Sequence of chain 27.F:
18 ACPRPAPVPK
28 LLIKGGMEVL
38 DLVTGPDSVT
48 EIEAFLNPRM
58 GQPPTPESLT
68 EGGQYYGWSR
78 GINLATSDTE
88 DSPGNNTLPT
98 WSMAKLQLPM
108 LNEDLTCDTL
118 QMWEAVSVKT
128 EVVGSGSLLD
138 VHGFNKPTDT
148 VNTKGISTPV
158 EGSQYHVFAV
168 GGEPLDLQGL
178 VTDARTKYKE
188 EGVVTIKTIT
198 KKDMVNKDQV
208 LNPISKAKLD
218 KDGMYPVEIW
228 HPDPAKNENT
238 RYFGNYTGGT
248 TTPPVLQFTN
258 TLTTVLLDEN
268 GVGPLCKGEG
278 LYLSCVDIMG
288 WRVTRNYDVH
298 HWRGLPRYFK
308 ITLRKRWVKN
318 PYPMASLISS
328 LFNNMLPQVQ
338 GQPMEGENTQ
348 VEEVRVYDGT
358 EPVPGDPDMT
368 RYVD

Binding-site contacts:
Ligand atom C6 contacts residue THR94 of chain 28.F at 4.2 Å.
Ligand atom C6 contacts residue TYR72 of chain 28.F at 3.6 Å (hydrophobic).
Ligand atom O3 contacts residue GLY78 of chain 28.F at 3.7 Å.
Ligand atom C2 contacts residue GLY78 of chain 28.F at 4.2 Å.
Ligand atom C10 contacts residue TYR72 of chain 28.F at 4.1 Å (hydrophobic).
Ligand atom O3 contacts residue ASN80 of chain 28.F at 4.0 Å.
Ligand atom C11 contacts residue ASP85 of chain 27.F at 3.7 Å.
Ligand atom O4 contacts residue ILE79 of chain 28.F at 3.5 Å (h-bond).
Ligand atom O1A contacts residue ARG77 of chain 28.F at 3.0 Å (salt-bridge).
Ligand atom C3 contacts residue VAL296 of chain 28.F at 3.5 Å (hydrophobic).
Ligand atom O4 contacts residue TYR72 of chain 28.F at 4.3 Å.
Ligand atom O1B contacts residue ARG77 of chain 28.F at 2.9 Å (salt-bridge).
Ligand atom C3 contacts residue GLY78 of chain 28.F at 4.0 Å.
Ligand atom O1A contacts residue GLY78 of chain 28.F at 3.7 Å.
Ligand atom O8 contacts residue ARG77 of chain 28.F at 3.9 Å.
Ligand atom O8 contacts residue TYR72 of chain 28.F at 4.2 Å.
Ligand atom C3 contacts residue HIS298 of chain 28.F at 4.1 Å.
Ligand atom O10 contacts residue THR291 of chain 28.F at 3.7 Å.
Ligand atom C3 contacts residue GLY78 of chain 28.F at 4.2 Å.
Ligand atom C1 contacts residue ARG77 of chain 28.F at 3.5 Å.
Ligand atom C7 contacts residue TYR72 of chain 28.F at 4.2 Å (hydrophobic).
Ligand atom O1B contacts residue TYR72 of chain 28.F at 4.1 Å.
Ligand atom O1A contacts residue TYR72 of chain 28.F at 3.2 Å.
Ligand atom O4 contacts residue THR291 of chain 28.F at 3.3 Å.
Ligand atom C1 contacts residue TYR72 of chain 28.F at 3.8 Å (hydrophobic).
Ligand atom C3 contacts residue ARG77 of chain 28.F at 3.9 Å.
Ligand atom O4 contacts residue HIS298 of chain 28.F at 3.1 Å (h-bond).
Ligand atom C4 contacts residue VAL296 of chain 28.F at 4.3 Å (hydrophobic).
Ligand atom C5 contacts residue TYR72 of chain 28.F at 3.6 Å (hydrophobic).
Ligand atom N5 contacts residue TYR72 of chain 28.F at 3.1 Å (h-bond).
Ligand atom O10 contacts residue ASN293 of chain 28.F at 3.5 Å (h-bond).
Ligand atom C4 contacts residue GLY78 of chain 28.F at 3.4 Å.
Ligand atom C5 contacts residue ASN93 of chain 28.F at 4.2 Å.
Ligand atom C6 contacts residue ASN93 of chain 28.F at 3.1 Å.
Ligand atom C4 contacts residue TYR72 of chain 28.F at 3.5 Å (hydrophobic).
Ligand atom O4 contacts residue ASN80 of chain 28.F at 4.2 Å.
Ligand atom C4 contacts residue HIS298 of chain 28.F at 4.1 Å.
Ligand atom O4 contacts residue GLY78 of chain 28.F at 3.1 Å.
Ligand atom O6 contacts residue ASN93 of chain 28.F at 2.9 Å (h-bond).
Ligand atom O4 contacts residue VAL296 of chain 28.F at 3.8 Å.

Sequence of chain 28.F:
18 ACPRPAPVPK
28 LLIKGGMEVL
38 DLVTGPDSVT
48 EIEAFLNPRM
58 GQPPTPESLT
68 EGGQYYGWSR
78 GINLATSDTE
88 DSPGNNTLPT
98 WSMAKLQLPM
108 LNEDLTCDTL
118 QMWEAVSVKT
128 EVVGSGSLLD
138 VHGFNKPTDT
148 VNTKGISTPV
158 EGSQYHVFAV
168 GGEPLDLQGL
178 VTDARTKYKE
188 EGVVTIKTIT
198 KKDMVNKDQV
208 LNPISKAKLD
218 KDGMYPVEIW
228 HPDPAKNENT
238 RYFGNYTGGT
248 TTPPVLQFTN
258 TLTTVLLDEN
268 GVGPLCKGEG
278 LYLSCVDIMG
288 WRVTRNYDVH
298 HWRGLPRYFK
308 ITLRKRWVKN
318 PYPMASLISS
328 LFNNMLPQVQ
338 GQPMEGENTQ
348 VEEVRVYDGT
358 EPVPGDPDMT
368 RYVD

A protein and the small-molecule ligand that binds it are described below.
Small molecule (SMILES): CC(=O)N[C@H]1[C@H]([C@H](O)[C@H](O)CO)O[C@@](O[C@H]2[C@@H](O)[C@@H](CO)O[C@@H](O[C@H]3[C@H](O)[C@@H](O)[C@H](O)O[C@@H]3CO)[C@@H]2O)(C(=O)O)C[C@@H]1O